The small molecule below binds the protein below.
Small molecule (SMILES): CC(=O)N[C@H]1[C@H](O[C@H]2[C@H](O)[C@@H](NC(C)=O)CO[C@@H]2CO[C@@H]2O[C@@H](C)[C@@H](O)[C@@H](O)[C@@H]2O)O[C@H](CO)[C@@H](O)[C@@H]1O

Sequence of chain 46.C:
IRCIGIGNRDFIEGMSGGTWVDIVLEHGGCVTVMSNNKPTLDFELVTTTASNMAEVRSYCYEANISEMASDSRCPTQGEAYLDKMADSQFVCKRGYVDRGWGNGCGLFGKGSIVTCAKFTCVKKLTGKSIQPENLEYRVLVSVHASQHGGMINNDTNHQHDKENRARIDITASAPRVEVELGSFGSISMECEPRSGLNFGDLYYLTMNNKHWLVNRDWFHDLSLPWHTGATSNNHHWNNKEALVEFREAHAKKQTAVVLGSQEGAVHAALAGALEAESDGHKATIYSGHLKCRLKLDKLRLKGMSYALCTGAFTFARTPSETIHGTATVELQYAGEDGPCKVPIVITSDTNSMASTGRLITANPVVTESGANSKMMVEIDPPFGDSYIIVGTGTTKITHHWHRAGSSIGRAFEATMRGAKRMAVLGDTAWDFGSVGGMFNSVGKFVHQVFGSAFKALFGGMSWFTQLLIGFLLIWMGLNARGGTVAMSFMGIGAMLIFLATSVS

Binding-site contacts:
Ligand atom C6 contacts residue ASP161 of chain 46.C at 3.7 Å.
Ligand atom C3 contacts residue ASN154 of chain 46.C at 3.8 Å.
Ligand atom C1 contacts residue ASN154 of chain 46.C at 1.4 Å.
Ligand atom C6 contacts residue ASN157 of chain 46.C at 3.7 Å.
Ligand atom O7 contacts residue HIS148 of chain 46.C at 3.6 Å.
Ligand atom C5 contacts residue THR156 of chain 46.C at 3.8 Å.
Ligand atom N2 contacts residue ASN154 of chain 46.C at 2.9 Å (h-bond).
Ligand atom C5 contacts residue THR156 of chain 46.C at 4.1 Å.
Ligand atom C8 contacts residue THR156 of chain 46.C at 4.2 Å.
Ligand atom O5 contacts residue MET151 of chain 46.C at 3.9 Å.
Ligand atom O5 contacts residue THR156 of chain 46.C at 3.8 Å.
Ligand atom O7 contacts residue GLY150 of chain 46.C at 2.9 Å (h-bond).
Ligand atom O5 contacts residue ASN154 of chain 46.C at 2.3 Å (h-bond).
Ligand atom C2 contacts residue ASN154 of chain 46.C at 2.4 Å.
Ligand atom O5 contacts residue ASN157 of chain 46.C at 4.2 Å.
Ligand atom C3 contacts residue MET151 of chain 46.C at 4.1 Å (hydrophobic).
Ligand atom C1 contacts residue THR156 of chain 46.C at 4.3 Å.
Ligand atom C4 contacts residue MET151 of chain 46.C at 3.9 Å (hydrophobic).
Ligand atom C1 contacts residue MET151 of chain 46.C at 4.2 Å (hydrophobic).
Ligand atom C5 contacts residue MET151 of chain 46.C at 3.8 Å (hydrophobic).
Ligand atom C7 contacts residue ASN154 of chain 46.C at 3.7 Å.
Ligand atom C4 contacts residue ASN154 of chain 46.C at 4.2 Å.
Ligand atom O7 contacts residue ASN154 of chain 46.C at 4.0 Å.
Ligand atom C8 contacts residue GLY150 of chain 46.C at 3.7 Å.
Ligand atom C6 contacts residue THR156 of chain 46.C at 3.9 Å.
Ligand atom C7 contacts residue GLY150 of chain 46.C at 3.1 Å.
Ligand atom C2 contacts residue GLY150 of chain 46.C at 3.8 Å.
Ligand atom C2 contacts residue MET151 of chain 46.C at 4.3 Å (hydrophobic).
Ligand atom O5 contacts residue THR156 of chain 46.C at 4.1 Å.
Ligand atom N2 contacts residue GLY150 of chain 46.C at 3.5 Å (h-bond).
Ligand atom C5 contacts residue ASN154 of chain 46.C at 3.6 Å.
Ligand atom C1 contacts residue GLY150 of chain 46.C at 4.0 Å.
Ligand atom C8 contacts residue ASN157 of chain 46.C at 3.3 Å.
Ligand atom O6 contacts residue MET151 of chain 46.C at 4.4 Å.
Ligand atom C6 contacts residue THR156 of chain 46.C at 3.8 Å.